This small molecule binds to this protein.
Small molecule (SMILES): Nc1nc2c(ncn2C[C@@H](COCP(=O)(O)O)OC[C@@H](O)P(=O)(O)O)c(=O)[nH]1

Binding-site contacts:
Ligand atom N25 contacts residue ASP137 of chain 1.D at 4.0 Å.
Ligand atom O12 contacts residue THR141 of chain 1.D at 3.0 Å (h-bond).
Ligand atom O15 contacts residue THR138 of chain 1.D at 3.4 Å (h-bond).
Ligand atom C26 contacts residue PHE186 of chain 1.D at 3.8 Å (hydrophobic).
Ligand atom C02 contacts residue PHE186 of chain 1.D at 3.4 Å (hydrophobic).
Ligand atom N03 contacts residue PHE186 of chain 1.D at 3.5 Å.
Ligand atom O15 contacts residue ILE136 of chain 1.D at 4.1 Å.
Ligand atom O14 contacts residue ASP137 of chain 1.D at 3.2 Å.
Ligand atom O14 contacts residue GLY139 of chain 1.D at 3.8 Å.
Ligand atom O15 contacts residue LYS140 of chain 1.D at 3.9 Å.
Ligand atom O28 contacts residue VAL187 of chain 1.D at 3.3 Å (h-bond).
Ligand atom N01 contacts residue PHE186 of chain 1.D at 3.5 Å.
Ligand atom O15 contacts residue ASP137 of chain 1.D at 3.2 Å (salt-bridge).
Ligand atom N25 contacts residue LYS165 of chain 1.D at 3.9 Å.
Ligand atom N25 contacts residue ILE135 of chain 1.D at 4.0 Å.
Ligand atom C24 contacts residue ASP137 of chain 1.D at 3.8 Å.
Ligand atom P13 contacts residue GLY139 of chain 1.D at 3.7 Å.
Ligand atom O16 contacts residue THR141 of chain 1.D at 2.7 Å (h-bond).
Ligand atom P13 contacts residue THR138 of chain 1.D at 3.4 Å.
Ligand atom C10 contacts residue ASP137 of chain 1.D at 3.6 Å.
Ligand atom O28 contacts residue LYS165 of chain 1.D at 3.3 Å (salt-bridge).
Ligand atom O28 contacts residue LYS185 of chain 1.D at 3.5 Å (salt-bridge).
Ligand atom O14 contacts residue THR138 of chain 1.D at 2.7 Å (h-bond).
Ligand atom P13 contacts residue THR141 of chain 1.D at 3.6 Å.
Ligand atom O16 contacts residue THR138 of chain 1.D at 3.2 Å (h-bond).
Ligand atom C27 contacts residue VAL187 of chain 1.D at 3.9 Å (hydrophobic).
Ligand atom N04 contacts residue PHE186 of chain 1.D at 3.6 Å.
Ligand atom P13 contacts residue ASP137 of chain 1.D at 4.1 Å.
Ligand atom N01 contacts residue ASP193 of chain 1.D at 3.4 Å (salt-bridge).
Ligand atom C27 contacts residue PHE186 of chain 1.D at 3.6 Å (hydrophobic).
Ligand atom C11 contacts residue THR141 of chain 1.D at 3.5 Å.
Ligand atom C05 contacts residue PHE186 of chain 1.D at 3.8 Å (hydrophobic).
Ligand atom O15 contacts residue GLY139 of chain 1.D at 2.8 Å (h-bond).
Ligand atom O09 contacts residue ILE135 of chain 1.D at 4.0 Å.
Ligand atom O16 contacts residue LYS140 of chain 1.D at 3.5 Å (salt-bridge).
Ligand atom O28 contacts residue PHE186 of chain 1.D at 3.6 Å.
Ligand atom N01 contacts residue VAL187 of chain 1.D at 3.1 Å (h-bond).
Ligand atom O16 contacts residue GLY139 of chain 1.D at 4.0 Å.
Ligand atom N03 contacts residue VAL187 of chain 1.D at 2.9 Å (h-bond).
Ligand atom C02 contacts residue VAL187 of chain 1.D at 3.5 Å (hydrophobic).

Sequence of chain 1.D:
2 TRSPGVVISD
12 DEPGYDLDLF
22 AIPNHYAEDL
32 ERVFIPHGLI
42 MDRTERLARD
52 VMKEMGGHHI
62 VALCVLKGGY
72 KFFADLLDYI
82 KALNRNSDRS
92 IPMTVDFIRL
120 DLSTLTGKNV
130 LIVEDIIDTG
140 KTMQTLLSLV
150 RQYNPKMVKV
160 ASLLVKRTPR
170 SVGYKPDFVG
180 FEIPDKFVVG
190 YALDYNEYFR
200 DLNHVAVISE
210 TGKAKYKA